A protein and the small-molecule ligand that binds it are described below.
Small molecule (SMILES): CC(=O)C(=O)O

Binding-site contacts:
Ligand atom C contacts residue ARG556 of chain 2.B at 4.4 Å.
Ligand atom CB contacts residue MET561 of chain 2.B at 3.7 Å (hydrophobic).
Ligand atom C contacts residue LEU557 of chain 2.B at 3.9 Å (hydrophobic).
Ligand atom O3 contacts residue ARG556 of chain 2.B at 3.5 Å.
Ligand atom CA contacts residue LEU557 of chain 2.B at 3.9 Å (hydrophobic).
Ligand atom O3 contacts residue MET561 of chain 2.B at 3.7 Å.
Ligand atom C contacts residue LEU555 of chain 2.B at 3.4 Å (hydrophobic).
Ligand atom OXT contacts residue PRO581 of chain 2.B at 4.4 Å.
Ligand atom OXT contacts residue ASP558 of chain 2.B at 3.2 Å (salt-bridge).
Ligand atom CB contacts residue LEU555 of chain 2.B at 3.0 Å (hydrophobic).
Ligand atom O contacts residue MET561 of chain 2.B at 3.7 Å.
Ligand atom OXT contacts residue ARG556 of chain 2.B at 4.1 Å.
Ligand atom CA contacts residue LEU555 of chain 2.B at 3.0 Å (hydrophobic).
Ligand atom OXT contacts residue LEU557 of chain 2.B at 3.0 Å (h-bond).
Ligand atom C contacts residue ASP558 of chain 2.B at 3.9 Å.
Ligand atom O contacts residue LEU555 of chain 2.B at 3.7 Å.
Ligand atom C contacts residue MET561 of chain 2.B at 3.9 Å (hydrophobic).
Ligand atom CA contacts residue MET561 of chain 2.B at 3.8 Å (hydrophobic).
Ligand atom CB contacts residue SER562 of chain 2.B at 3.4 Å.
Ligand atom CA contacts residue ASP558 of chain 2.B at 3.9 Å.
Ligand atom OXT contacts residue LEU555 of chain 2.B at 3.7 Å.
Ligand atom O3 contacts residue SER562 of chain 2.B at 2.6 Å (h-bond).
Ligand atom CA contacts residue SER562 of chain 2.B at 3.3 Å.
Ligand atom CA contacts residue ARG556 of chain 2.B at 4.0 Å.
Ligand atom O3 contacts residue ASP558 of chain 2.B at 3.0 Å (salt-bridge).
Ligand atom O3 contacts residue LEU557 of chain 2.B at 3.2 Å (h-bond).
Ligand atom O3 contacts residue LEU555 of chain 2.B at 3.5 Å (h-bond).
Ligand atom CB contacts residue ARG556 of chain 2.B at 3.8 Å.

Sequence of chain 2.B:
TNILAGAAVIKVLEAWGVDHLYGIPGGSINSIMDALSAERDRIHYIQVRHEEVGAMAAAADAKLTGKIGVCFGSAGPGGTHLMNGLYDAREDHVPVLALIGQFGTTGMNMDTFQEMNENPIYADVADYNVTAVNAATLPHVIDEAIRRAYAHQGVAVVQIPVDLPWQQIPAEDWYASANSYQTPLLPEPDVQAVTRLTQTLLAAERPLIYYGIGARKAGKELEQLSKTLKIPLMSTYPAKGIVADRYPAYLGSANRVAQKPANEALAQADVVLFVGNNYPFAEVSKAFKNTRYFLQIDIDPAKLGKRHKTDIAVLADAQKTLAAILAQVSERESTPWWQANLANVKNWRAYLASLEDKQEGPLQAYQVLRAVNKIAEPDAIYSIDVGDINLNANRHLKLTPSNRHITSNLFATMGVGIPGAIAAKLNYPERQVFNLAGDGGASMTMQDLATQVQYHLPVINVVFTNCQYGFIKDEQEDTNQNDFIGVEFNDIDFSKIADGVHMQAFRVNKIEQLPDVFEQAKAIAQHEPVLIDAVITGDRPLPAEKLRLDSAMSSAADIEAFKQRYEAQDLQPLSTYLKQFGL